Sequence of chain 1.C:
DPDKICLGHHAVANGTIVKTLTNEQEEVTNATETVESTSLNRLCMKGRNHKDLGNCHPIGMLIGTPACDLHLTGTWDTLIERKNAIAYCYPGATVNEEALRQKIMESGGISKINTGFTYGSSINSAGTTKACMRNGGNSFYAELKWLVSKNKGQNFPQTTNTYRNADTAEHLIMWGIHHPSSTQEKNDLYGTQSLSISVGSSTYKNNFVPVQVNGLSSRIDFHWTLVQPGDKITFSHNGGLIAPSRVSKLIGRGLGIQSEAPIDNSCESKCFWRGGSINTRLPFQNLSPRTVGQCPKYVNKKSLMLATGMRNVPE

The protein below binds the small molecule below.
Small molecule (SMILES): CC(=O)N[C@@H]1[C@@H](O)[C@H](O)[C@@H](CO)O[C@H]1O

Sequence of chain 1.F:
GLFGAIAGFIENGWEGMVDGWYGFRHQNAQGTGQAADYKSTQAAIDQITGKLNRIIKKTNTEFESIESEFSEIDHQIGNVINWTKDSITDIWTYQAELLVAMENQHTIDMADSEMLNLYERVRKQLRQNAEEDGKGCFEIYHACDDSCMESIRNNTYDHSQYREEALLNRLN

Binding-site contacts:
Ligand atom C4 contacts residue ASN82 of chain 1.F at 4.3 Å.
Ligand atom O7 contacts residue GLU106 of chain 1.C at 3.7 Å.
Ligand atom C8 contacts residue HIS75 of chain 1.F at 3.8 Å.
Ligand atom C8 contacts residue ASN79 of chain 1.F at 3.8 Å.
Ligand atom C2 contacts residue ASN82 of chain 1.F at 2.5 Å.
Ligand atom C7 contacts residue ASN82 of chain 1.F at 3.7 Å.
Ligand atom O5 contacts residue ASN82 of chain 1.F at 2.4 Å (h-bond).
Ligand atom C5 contacts residue ASN82 of chain 1.F at 3.7 Å.
Ligand atom N2 contacts residue ASN82 of chain 1.F at 3.0 Å (h-bond).
Ligand atom O7 contacts residue ASN82 of chain 1.F at 3.9 Å.
Ligand atom C7 contacts residue ASN79 of chain 1.F at 3.8 Å.
Ligand atom C8 contacts residue GLY78 of chain 1.F at 4.2 Å.
Ligand atom C3 contacts residue ASN82 of chain 1.F at 3.9 Å.
Ligand atom C1 contacts residue ASN82 of chain 1.F at 1.5 Å.
Ligand atom O7 contacts residue ASN79 of chain 1.F at 3.5 Å (h-bond).